Sequence of chain 1.C:
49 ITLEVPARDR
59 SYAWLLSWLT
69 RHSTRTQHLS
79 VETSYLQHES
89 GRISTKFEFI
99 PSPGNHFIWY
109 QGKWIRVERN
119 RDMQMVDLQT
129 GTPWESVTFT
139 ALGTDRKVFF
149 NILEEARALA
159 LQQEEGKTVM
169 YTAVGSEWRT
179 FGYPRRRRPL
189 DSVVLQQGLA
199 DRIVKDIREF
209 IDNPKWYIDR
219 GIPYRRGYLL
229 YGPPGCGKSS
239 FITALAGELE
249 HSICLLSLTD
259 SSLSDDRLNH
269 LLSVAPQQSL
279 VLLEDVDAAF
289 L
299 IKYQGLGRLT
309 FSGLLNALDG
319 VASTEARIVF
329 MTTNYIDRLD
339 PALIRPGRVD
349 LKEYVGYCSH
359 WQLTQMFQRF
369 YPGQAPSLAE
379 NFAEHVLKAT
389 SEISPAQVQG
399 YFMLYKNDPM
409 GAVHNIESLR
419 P

Sequence of chain 1.D:
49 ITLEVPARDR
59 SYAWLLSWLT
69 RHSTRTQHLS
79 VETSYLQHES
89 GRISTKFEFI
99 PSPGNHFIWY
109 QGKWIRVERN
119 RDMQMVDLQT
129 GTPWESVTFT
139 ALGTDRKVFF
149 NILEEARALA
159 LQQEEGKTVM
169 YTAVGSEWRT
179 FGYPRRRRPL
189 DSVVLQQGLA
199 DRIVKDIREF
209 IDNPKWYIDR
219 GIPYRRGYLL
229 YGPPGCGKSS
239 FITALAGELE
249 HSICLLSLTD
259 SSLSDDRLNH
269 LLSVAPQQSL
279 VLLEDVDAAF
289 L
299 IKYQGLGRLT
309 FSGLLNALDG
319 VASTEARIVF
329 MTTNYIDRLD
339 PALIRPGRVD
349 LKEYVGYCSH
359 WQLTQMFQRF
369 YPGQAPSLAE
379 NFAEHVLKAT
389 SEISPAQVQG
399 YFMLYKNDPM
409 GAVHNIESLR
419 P

Binding-site contacts:
Ligand atom N1 contacts residue VAL192 of chain 1.C at 3.2 Å (h-bond).
Ligand atom C3' contacts residue GLN397 of chain 1.C at 3.6 Å.
Ligand atom O1B contacts residue GLY233 of chain 1.C at 3.6 Å.
Ligand atom O1A contacts residue GLY235 of chain 1.C at 3.5 Å.
Ligand atom O3A contacts residue ARG343 of chain 1.D at 3.5 Å (salt-bridge).
Ligand atom C2' contacts residue GLN397 of chain 1.C at 3.6 Å.
Ligand atom O2G contacts residue MG1 of chain 1.M at 2.5 Å.
Ligand atom O2A contacts residue MG1 of chain 1.M at 3.4 Å.
Ligand atom C8 contacts residue GLY235 of chain 1.C at 3.5 Å.
Ligand atom O1A contacts residue SER238 of chain 1.C at 3.4 Å (h-bond).
Ligand atom S1G contacts residue ARG346 of chain 1.D at 1.6 Å (salt-bridge).
Ligand atom N6 contacts residue VAL192 of chain 1.C at 2.2 Å (h-bond).
Ligand atom O1A contacts residue SER237 of chain 1.C at 3.0 Å (h-bond).
Ligand atom N7 contacts residue GLY235 of chain 1.C at 3.2 Å.
Ligand atom C5 contacts residue PRO393 of chain 1.C at 3.5 Å (hydrophobic).
Ligand atom O2A contacts residue ARG343 of chain 1.D at 3.7 Å.
Ligand atom N7 contacts residue PRO393 of chain 1.C at 3.5 Å.
Ligand atom N7 contacts residue CYS234 of chain 1.C at 3.1 Å.
Ligand atom O3A contacts residue GLY233 of chain 1.C at 3.7 Å.
Ligand atom O1B contacts residue LYS236 of chain 1.C at 3.3 Å.
Ligand atom O1A contacts residue LYS236 of chain 1.C at 3.0 Å (salt-bridge).
Ligand atom O3' contacts residue GLN397 of chain 1.C at 2.7 Å (h-bond).
Ligand atom C5' contacts residue ARG343 of chain 1.D at 3.7 Å.
Ligand atom O2B contacts residue MG1 of chain 1.M at 2.0 Å.
Ligand atom PG contacts residue ARG346 of chain 1.D at 3.6 Å.
Ligand atom S1G contacts residue ARG343 of chain 1.D at 3.0 Å (salt-bridge).
Ligand atom O3B contacts residue ARG343 of chain 1.D at 3.0 Å (salt-bridge).
Ligand atom O3G contacts residue ASN332 of chain 1.C at 3.3 Å (h-bond).
Ligand atom O2' contacts residue GLN397 of chain 1.C at 2.9 Å (h-bond).
Ligand atom C6 contacts residue VAL192 of chain 1.C at 3.4 Å (hydrophobic).
Ligand atom O2B contacts residue SER237 of chain 1.C at 3.6 Å (h-bond).
Ligand atom C2 contacts residue MET364 of chain 1.C at 3.5 Å (hydrophobic).
Ligand atom C8 contacts residue CYS234 of chain 1.C at 3.6 Å (hydrophobic).
Ligand atom C1' contacts residue GLN397 of chain 1.C at 3.6 Å.
Ligand atom S1G contacts residue ALA340 of chain 1.D at 3.5 Å (h-bond).
Ligand atom O2A contacts residue ASP317 of chain 1.D at 3.5 Å (salt-bridge).
Ligand atom PB contacts residue ARG343 of chain 1.D at 3.7 Å.
Ligand atom PG contacts residue ARG343 of chain 1.D at 3.4 Å.
Ligand atom PB contacts residue MG1 of chain 1.M at 3.5 Å.
Ligand atom O3B contacts residue GLY233 of chain 1.C at 3.3 Å (h-bond).

The small molecule below binds the protein below.
Small molecule (SMILES): Nc1ncnc2c1ncn2[C@@H]1O[C@H](COP(=O)(O)OP(=O)(O)OP(O)(O)=S)[C@@H](O)[C@H]1O